Binding-site contacts:
Ligand atom C5 contacts residue GLY100 of chain 1.D at 3.8 Å.
Ligand atom C5 contacts residue SER5 of chain 1.K at 3.7 Å.
Ligand atom C5 contacts residue GLY99 of chain 1.D at 3.9 Å.
Ligand atom C2 contacts residue ASP4 of chain 1.K at 3.8 Å.
Ligand atom O6 contacts residue GLY99 of chain 1.D at 3.8 Å.
Ligand atom O4 contacts residue TYR106 of chain 1.D at 2.8 Å (h-bond).
Ligand atom C7 contacts residue ASP4 of chain 1.K at 3.8 Å.
Ligand atom N2 contacts residue SER5 of chain 1.K at 2.9 Å (h-bond).
Ligand atom C3 contacts residue THR103 of chain 1.D at 3.3 Å.
Ligand atom O3 contacts residue TYR105 of chain 1.D at 2.9 Å (h-bond).
Ligand atom C1 contacts residue TYR106 of chain 1.D at 3.8 Å (hydrophobic).
Ligand atom C8 contacts residue TYR106 of chain 1.D at 3.4 Å (hydrophobic).
Ligand atom C4 contacts residue TYR106 of chain 1.D at 3.2 Å (hydrophobic).
Ligand atom O4 contacts residue GLY100 of chain 1.D at 3.3 Å (h-bond).
Ligand atom C2 contacts residue THR103 of chain 1.D at 3.8 Å.
Ligand atom O7 contacts residue THR103 of chain 1.D at 3.8 Å.
Ligand atom C5 contacts residue TYR106 of chain 1.D at 3.9 Å (hydrophobic).
Ligand atom O3 contacts residue SER104 of chain 1.D at 3.8 Å.
Ligand atom C4 contacts residue GLY100 of chain 1.D at 3.9 Å.
Ligand atom C7 contacts residue THR103 of chain 1.D at 3.7 Å.
Ligand atom N2 contacts residue ASP4 of chain 1.K at 2.9 Å (salt-bridge).
Ligand atom C2 contacts residue SER5 of chain 1.K at 2.5 Å.
Ligand atom C6 contacts residue TYR106 of chain 1.D at 3.3 Å (hydrophobic).
Ligand atom O4 contacts residue SER104 of chain 1.D at 3.4 Å.
Ligand atom C7 contacts residue SER5 of chain 1.K at 3.6 Å.
Ligand atom O5 contacts residue TYR106 of chain 1.D at 3.6 Å.
Ligand atom N2 contacts residue THR103 of chain 1.D at 3.1 Å (h-bond).
Ligand atom O4 contacts residue TYR105 of chain 1.D at 3.4 Å (h-bond).
Ligand atom O3 contacts residue THR103 of chain 1.D at 2.8 Å (h-bond).
Ligand atom O6 contacts residue ARG98 of chain 1.D at 3.1 Å (salt-bridge).
Ligand atom C8 contacts residue SER5 of chain 1.K at 3.8 Å.
Ligand atom C1 contacts residue SER5 of chain 1.K at 1.4 Å.
Ligand atom O5 contacts residue SER5 of chain 1.K at 2.4 Å (h-bond).
Ligand atom O6 contacts residue VAL108 of chain 1.D at 3.8 Å.
Ligand atom O7 contacts residue ASP2 of chain 1.K at 3.8 Å.
Ligand atom C2 contacts residue TYR106 of chain 1.D at 3.7 Å (hydrophobic).
Ligand atom C3 contacts residue GLY100 of chain 1.D at 3.9 Å.
Ligand atom C3 contacts residue SER5 of chain 1.K at 3.8 Å.
Ligand atom O7 contacts residue ASP4 of chain 1.K at 3.8 Å.
Ligand atom O4 contacts residue GLY99 of chain 1.D at 3.4 Å.

This protein binds this small molecule.
Small molecule (SMILES): CC(=O)N[C@@H]1[C@@H](O)[C@H](O)[C@@H](CO)O[C@H]1O

Sequence of chain 1.K:
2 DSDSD

Sequence of chain 1.D:
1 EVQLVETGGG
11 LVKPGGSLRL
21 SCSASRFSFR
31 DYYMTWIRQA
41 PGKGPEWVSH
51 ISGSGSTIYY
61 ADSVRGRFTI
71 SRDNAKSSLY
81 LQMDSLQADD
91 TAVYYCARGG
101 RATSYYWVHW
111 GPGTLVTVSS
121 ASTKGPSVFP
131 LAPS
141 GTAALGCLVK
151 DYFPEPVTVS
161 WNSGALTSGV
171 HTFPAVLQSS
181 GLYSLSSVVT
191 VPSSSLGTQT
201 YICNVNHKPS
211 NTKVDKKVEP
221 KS